Sequence of chain 1.B:
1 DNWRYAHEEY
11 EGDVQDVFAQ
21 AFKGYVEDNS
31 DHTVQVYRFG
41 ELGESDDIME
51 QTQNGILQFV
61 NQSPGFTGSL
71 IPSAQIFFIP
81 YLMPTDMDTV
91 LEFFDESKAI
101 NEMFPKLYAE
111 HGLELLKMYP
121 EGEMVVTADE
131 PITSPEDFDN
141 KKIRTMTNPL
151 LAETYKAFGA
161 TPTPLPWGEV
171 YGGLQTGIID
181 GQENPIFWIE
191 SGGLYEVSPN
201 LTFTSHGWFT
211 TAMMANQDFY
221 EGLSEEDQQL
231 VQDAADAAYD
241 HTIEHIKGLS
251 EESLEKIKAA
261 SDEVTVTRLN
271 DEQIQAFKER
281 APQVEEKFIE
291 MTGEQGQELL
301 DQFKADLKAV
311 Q

This protein binds this small molecule.
Small molecule (SMILES): CC1=N[C@H](C(=O)O)[C@@H](O)CN1

Binding-site contacts:
Ligand atom N contacts residue PHE209 of chain 1.B at 3.3 Å.
Ligand atom C contacts residue TRP167 of chain 1.B at 3.9 Å (hydrophobic).
Ligand atom CG2 contacts residue TRP188 of chain 1.B at 3.9 Å (hydrophobic).
Ligand atom OG1 contacts residue GLU8 of chain 1.B at 4.2 Å.
Ligand atom CG2 contacts residue GLU9 of chain 1.B at 3.7 Å.
Ligand atom NAG contacts residue GLU9 of chain 1.B at 2.8 Å (salt-bridge).
Ligand atom CAA contacts residue GLU121 of chain 1.B at 4.0 Å.
Ligand atom O contacts residue TRP167 of chain 1.B at 3.9 Å.
Ligand atom C contacts residue MET146 of chain 1.B at 4.0 Å (hydrophobic).
Ligand atom N contacts residue ASN184 of chain 1.B at 2.9 Å (h-bond).
Ligand atom CAI contacts residue TRP188 of chain 1.B at 3.6 Å (hydrophobic).
Ligand atom CAA contacts residue PHE187 of chain 1.B at 4.2 Å (hydrophobic).
Ligand atom OXT contacts residue PHE66 of chain 1.B at 3.5 Å.
Ligand atom N contacts residue TRP188 of chain 1.B at 3.7 Å.
Ligand atom NAG contacts residue PHE209 of chain 1.B at 3.6 Å.
Ligand atom CAA contacts residue GLU9 of chain 1.B at 3.5 Å.
Ligand atom CAA contacts residue PHE209 of chain 1.B at 3.7 Å (hydrophobic).
Ligand atom CAA contacts residue PRO185 of chain 1.B at 3.7 Å (hydrophobic).
Ligand atom CB contacts residue PHE66 of chain 1.B at 4.2 Å (hydrophobic).
Ligand atom CA contacts residue ASN184 of chain 1.B at 3.9 Å.
Ligand atom OXT contacts residue ARG144 of chain 1.B at 2.9 Å (salt-bridge).
Ligand atom CAA contacts residue ASN184 of chain 1.B at 3.4 Å.
Ligand atom O contacts residue ARG144 of chain 1.B at 2.8 Å (salt-bridge).
Ligand atom CB contacts residue GLU8 of chain 1.B at 4.1 Å.
Ligand atom OXT contacts residue MET146 of chain 1.B at 3.6 Å.
Ligand atom OXT contacts residue TRP167 of chain 1.B at 3.8 Å.
Ligand atom C contacts residue ARG144 of chain 1.B at 3.5 Å.
Ligand atom CAA contacts residue TRP188 of chain 1.B at 3.5 Å (hydrophobic).
Ligand atom CAI contacts residue PHE209 of chain 1.B at 3.3 Å (hydrophobic).
Ligand atom OG1 contacts residue PHE66 of chain 1.B at 3.4 Å.
Ligand atom CA contacts residue TRP188 of chain 1.B at 3.8 Å (hydrophobic).
Ligand atom CAI contacts residue GLU9 of chain 1.B at 3.6 Å.
Ligand atom CG2 contacts residue GLU8 of chain 1.B at 3.8 Å.
Ligand atom NAG contacts residue TRP188 of chain 1.B at 3.9 Å.
Ligand atom C contacts residue ASN184 of chain 1.B at 3.9 Å.
Ligand atom CAI contacts residue ASN184 of chain 1.B at 3.6 Å.
Ligand atom CB contacts residue PHE209 of chain 1.B at 4.0 Å (hydrophobic).
Ligand atom OG1 contacts residue TRP167 of chain 1.B at 4.0 Å.
Ligand atom O contacts residue ASN184 of chain 1.B at 3.0 Å (h-bond).
Ligand atom O contacts residue MET146 of chain 1.B at 4.0 Å.